Binding-site contacts:
Ligand atom C26 contacts residue THR124 of chain 1.B at 3.1 Å.
Ligand atom C23 contacts residue ASP206 of chain 1.B at 3.7 Å.
Ligand atom O37 contacts residue CYS205 of chain 1.B at 3.4 Å.
Ligand atom N27 contacts residue LYS77 of chain 1.B at 3.3 Å (salt-bridge).
Ligand atom C12 contacts residue CYS127 of chain 1.B at 3.4 Å (hydrophobic).
Ligand atom C11 contacts residue GLY130 of chain 1.B at 3.5 Å.
Ligand atom C1 contacts residue GLU125 of chain 1.B at 3.3 Å.
Ligand atom C1 contacts residue ALA75 of chain 1.B at 3.7 Å (hydrophobic).
Ligand atom N31 contacts residue LEU98 of chain 1.B at 3.3 Å.
Ligand atom N2 contacts residue CYS127 of chain 1.B at 2.9 Å (h-bond).
Ligand atom C3 contacts residue CYS127 of chain 1.B at 3.7 Å (hydrophobic).
Ligand atom O37 contacts residue ASP206 of chain 1.B at 3.1 Å (salt-bridge).
Ligand atom C36 contacts residue LEU179 of chain 1.B at 3.6 Å (hydrophobic).
Ligand atom C12 contacts residue GLY130 of chain 1.B at 3.6 Å.
Ligand atom C30 contacts residue LEU98 of chain 1.B at 3.6 Å (hydrophobic).
Ligand atom C25 contacts residue THR124 of chain 1.B at 3.4 Å.
Ligand atom C7 contacts residue CYS127 of chain 1.B at 3.5 Å (hydrophobic).
Ligand atom N6 contacts residue CYS127 of chain 1.B at 2.8 Å (h-bond).
Ligand atom C36 contacts residue ILE107 of chain 1.B at 3.5 Å (hydrophobic).
Ligand atom N2 contacts residue TYR126 of chain 1.B at 3.6 Å.
Ligand atom C34 contacts residue ASP206 of chain 1.B at 3.6 Å.
Ligand atom S4 contacts residue PHE207 of chain 1.B at 3.7 Å.
Ligand atom C28 contacts residue GLU94 of chain 1.B at 3.6 Å.
Ligand atom N27 contacts residue GLU94 of chain 1.B at 3.3 Å (salt-bridge).
Ligand atom C5 contacts residue LEU195 of chain 1.B at 3.5 Å (hydrophobic).
Ligand atom C3 contacts residue LEU49 of chain 1.B at 3.6 Å (hydrophobic).
Ligand atom N29 contacts residue ASP206 of chain 1.B at 3.6 Å (salt-bridge).
Ligand atom C28 contacts residue ASP206 of chain 1.B at 3.3 Å.
Ligand atom N27 contacts residue ASP206 of chain 1.B at 3.5 Å (salt-bridge).
Ligand atom C19 contacts residue ASP156 of chain 1.A at 3.1 Å.
Ligand atom C1 contacts residue LEU195 of chain 1.B at 3.5 Å (hydrophobic).
Ligand atom O32 contacts residue LEU98 of chain 1.B at 3.5 Å.
Ligand atom N16 contacts residue ASP156 of chain 1.A at 3.0 Å (salt-bridge).
Ligand atom C18 contacts residue TYR126 of chain 1.B at 3.4 Å (hydrophobic).
Ligand atom C17 contacts residue ASP156 of chain 1.A at 3.0 Å.
Ligand atom C9 contacts residue LEU49 of chain 1.B at 3.7 Å (hydrophobic).
Ligand atom N6 contacts residue TYR126 of chain 1.B at 3.5 Å.
Ligand atom C15 contacts residue ASP156 of chain 1.A at 3.2 Å.
Ligand atom N29 contacts residue GLU94 of chain 1.B at 2.9 Å (salt-bridge).
Ligand atom C36 contacts residue LEU101 of chain 1.B at 3.5 Å (hydrophobic).

This small molecule binds to this protein.
Small molecule (SMILES): CCc1cc(NC(=O)Nc2ccc(-c3cnc(Nc4cc(N5C=CN(CC)C=C5)ncn4)s3)cc2)no1

Sequence of chain 1.A:
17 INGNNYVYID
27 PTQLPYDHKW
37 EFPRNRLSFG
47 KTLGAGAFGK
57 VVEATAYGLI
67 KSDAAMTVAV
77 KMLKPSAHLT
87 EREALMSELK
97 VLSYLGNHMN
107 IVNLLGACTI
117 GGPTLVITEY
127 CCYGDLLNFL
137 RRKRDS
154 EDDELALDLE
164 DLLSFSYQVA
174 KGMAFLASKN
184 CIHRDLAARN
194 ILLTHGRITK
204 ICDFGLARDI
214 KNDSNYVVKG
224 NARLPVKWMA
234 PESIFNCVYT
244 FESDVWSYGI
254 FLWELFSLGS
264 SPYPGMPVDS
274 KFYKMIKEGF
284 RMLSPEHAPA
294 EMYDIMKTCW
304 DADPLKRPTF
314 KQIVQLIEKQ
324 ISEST

Sequence of chain 1.B:
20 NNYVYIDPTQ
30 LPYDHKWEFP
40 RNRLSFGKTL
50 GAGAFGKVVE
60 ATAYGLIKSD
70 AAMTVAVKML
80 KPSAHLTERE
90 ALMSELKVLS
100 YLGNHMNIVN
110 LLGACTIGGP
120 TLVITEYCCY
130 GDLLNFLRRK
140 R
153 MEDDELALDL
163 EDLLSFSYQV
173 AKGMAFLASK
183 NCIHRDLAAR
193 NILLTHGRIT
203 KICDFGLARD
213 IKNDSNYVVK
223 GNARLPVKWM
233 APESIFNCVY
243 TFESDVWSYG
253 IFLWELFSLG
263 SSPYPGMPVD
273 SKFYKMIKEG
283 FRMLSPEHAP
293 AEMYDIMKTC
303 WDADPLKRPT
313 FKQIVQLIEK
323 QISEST